Sequence of chain 1.A:
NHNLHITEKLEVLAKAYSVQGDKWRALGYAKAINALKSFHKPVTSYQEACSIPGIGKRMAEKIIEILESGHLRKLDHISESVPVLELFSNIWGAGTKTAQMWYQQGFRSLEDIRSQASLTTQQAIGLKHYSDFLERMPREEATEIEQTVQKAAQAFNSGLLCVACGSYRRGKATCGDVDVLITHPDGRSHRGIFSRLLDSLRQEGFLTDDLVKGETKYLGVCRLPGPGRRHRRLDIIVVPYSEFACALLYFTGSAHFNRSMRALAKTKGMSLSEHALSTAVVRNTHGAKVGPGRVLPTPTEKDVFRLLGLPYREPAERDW

A small-molecule ligand and the protein it binds are described below.
Small molecule (SMILES): Nc1ccn([C@H]2C[C@H](O[P](=O)(O)OC[C@H]3O[C@@H](n4ccc(N)nc4=O)C[C@@H]3O[P](=O)(O)OC[C@H]3O[C@@H](n4cnc5c(=O)nc(N)[nH]c54)C[C@@H]3O)[C@@H](CO[P](=O)(O)O[C@H]3C[C@H](n4cnc5c(=O)nc(N)[nH]c54)O[C@@H]3COP(=O)(O)O)O2)c(=O)n1

Binding-site contacts:
Ligand atom OP1 contacts residue ILE64 of chain 1.A at 3.8 Å.
Ligand atom C6 contacts residue TRP33 of chain 1.A at 3.7 Å (hydrophobic).
Ligand atom O3' contacts residue ILE64 of chain 1.A at 3.6 Å.
Ligand atom OP2 contacts residue ARG67 of chain 1.A at 3.6 Å.
Ligand atom O5' contacts residue GLY65 of chain 1.A at 3.7 Å.
Ligand atom OP1 contacts residue TYR38 of chain 1.A at 2.7 Å (h-bond).
Ligand atom N1 contacts residue TRP33 of chain 1.A at 3.5 Å (h-bond).
Ligand atom OP1 contacts residue LYS71 of chain 1.A at 3.4 Å (salt-bridge).
Ligand atom N3 contacts residue TRP33 of chain 1.A at 3.3 Å (h-bond).
Ligand atom OP3 contacts residue LYS71 of chain 1.A at 2.9 Å (salt-bridge).
Ligand atom C8 contacts residue ARG34 of chain 1.A at 3.7 Å.
Ligand atom OP1 contacts residue ARG67 of chain 1.A at 3.7 Å.
Ligand atom C4' contacts residue TYR38 of chain 1.A at 3.8 Å (hydrophobic).
Ligand atom C4' contacts residue GLY63 of chain 1.A at 3.5 Å.
Ligand atom OP1 contacts residue GLY65 of chain 1.A at 2.9 Å (h-bond).
Ligand atom C4 contacts residue TRP33 of chain 1.A at 3.5 Å (hydrophobic).
Ligand atom OP1 contacts residue MET68 of chain 1.A at 2.9 Å (h-bond).
Ligand atom O3' contacts residue GLY63 of chain 1.A at 3.3 Å.
Ligand atom OP1 contacts residue TYR26 of chain 1.A at 2.7 Å (h-bond).
Ligand atom C5' contacts residue GLY63 of chain 1.A at 3.5 Å.
Ligand atom OP3 contacts residue ARG67 of chain 1.A at 2.9 Å.
Ligand atom O5' contacts residue TYR38 of chain 1.A at 3.5 Å.
Ligand atom C2 contacts residue TRP33 of chain 1.A at 3.2 Å (hydrophobic).
Ligand atom O4' contacts residue ARG34 of chain 1.A at 3.5 Å.
Ligand atom O3' contacts residue MET68 of chain 1.A at 3.5 Å.
Ligand atom OP1 contacts residue PRO62 of chain 1.A at 3.6 Å.
Ligand atom C5' contacts residue GLY65 of chain 1.A at 3.6 Å.
Ligand atom N9 contacts residue ARG34 of chain 1.A at 3.6 Å.
Ligand atom P contacts residue TYR38 of chain 1.A at 3.6 Å.
Ligand atom N2 contacts residue TRP33 of chain 1.A at 3.7 Å.
Ligand atom OP1 contacts residue NA1 of chain 1.I at 3.1 Å (h-bond).
Ligand atom O6 contacts residue TRP33 of chain 1.A at 3.5 Å.
Ligand atom OP2 contacts residue ILE64 of chain 1.A at 3.6 Å.
Ligand atom OP1 contacts residue GLY63 of chain 1.A at 2.7 Å (h-bond).
Ligand atom O5' contacts residue ARG34 of chain 1.A at 3.3 Å.
Ligand atom P contacts residue GLY63 of chain 1.A at 3.7 Å.
Ligand atom OP2 contacts residue ARG34 of chain 1.A at 3.6 Å.
Ligand atom C4 contacts residue ARG34 of chain 1.A at 3.8 Å.
Ligand atom N3 contacts residue GLY37 of chain 1.A at 3.3 Å.
Ligand atom O4' contacts residue TYR38 of chain 1.A at 3.5 Å.